Binding-site contacts:
Ligand atom N11 contacts residue LEU83 of chain 1.C at 4.2 Å.
Ligand atom O10 contacts residue MET80 of chain 1.C at 3.4 Å.
Ligand atom O22 contacts residue MET35 of chain 1.C at 3.8 Å.
Ligand atom C4 contacts residue PHE96 of chain 1.C at 3.9 Å (hydrophobic).
Ligand atom C16 contacts residue LEU216 of chain 1.C at 4.2 Å (hydrophobic).
Ligand atom O22 contacts residue LEU216 of chain 1.C at 3.7 Å.
Ligand atom C2 contacts residue LEU79 of chain 1.C at 3.8 Å (hydrophobic).
Ligand atom C5 contacts residue LEU38 of chain 1.C at 4.0 Å (hydrophobic).
Ligand atom O24 contacts residue LEU41 of chain 1.C at 4.0 Å.
Ligand atom C12 contacts residue PHE96 of chain 1.C at 4.1 Å (hydrophobic).
Ligand atom C3 contacts residue LEU83 of chain 1.C at 4.0 Å (hydrophobic).
Ligand atom C18 contacts residue LEU38 of chain 1.C at 4.0 Å (hydrophobic).
Ligand atom N11 contacts residue PHE96 of chain 1.C at 4.0 Å.
Ligand atom O22 contacts residue HIS215 of chain 1.C at 2.7 Å (h-bond).
Ligand atom O10 contacts residue PHE96 of chain 1.C at 4.0 Å.
Ligand atom O24 contacts residue LEU79 of chain 1.C at 4.1 Å.
Ligand atom C6 contacts residue LEU79 of chain 1.C at 4.2 Å (hydrophobic).
Ligand atom C6 contacts residue ALA42 of chain 1.C at 4.0 Å (hydrophobic).
Ligand atom C5 contacts residue ALA42 of chain 1.C at 4.1 Å (hydrophobic).
Ligand atom C3 contacts residue PHE96 of chain 1.C at 3.8 Å (hydrophobic).
Ligand atom C15 contacts residue GLY212 of chain 1.C at 4.0 Å.
Ligand atom O24 contacts residue ARG86 of chain 1.C at 3.4 Å (salt-bridge).
Ligand atom C6 contacts residue GLU45 of chain 1.C at 3.5 Å.
Ligand atom O22 contacts residue GLY212 of chain 1.C at 4.0 Å.
Ligand atom C2 contacts residue LEU83 of chain 1.C at 3.9 Å (hydrophobic).
Ligand atom C17 contacts residue LEU216 of chain 1.C at 4.1 Å (hydrophobic).
Ligand atom C1 contacts residue LEU41 of chain 1.C at 4.1 Å (hydrophobic).
Ligand atom O10 contacts residue LEU83 of chain 1.C at 3.3 Å.
Ligand atom C15 contacts residue HIS215 of chain 1.C at 4.1 Å.
Ligand atom O23 contacts residue MET80 of chain 1.C at 3.2 Å.
Ligand atom C1 contacts residue GLU45 of chain 1.C at 3.3 Å.
Ligand atom C16 contacts residue HIS215 of chain 1.C at 3.8 Å.
Ligand atom O23 contacts residue GLY212 of chain 1.C at 4.2 Å.
Ligand atom O24 contacts residue GLU45 of chain 1.C at 2.4 Å (salt-bridge).
Ligand atom C2 contacts residue PHE96 of chain 1.C at 4.1 Å (hydrophobic).
Ligand atom C1 contacts residue LEU79 of chain 1.C at 4.0 Å (hydrophobic).
Ligand atom N11 contacts residue MET80 of chain 1.C at 3.7 Å.
Ligand atom C6 contacts residue LEU41 of chain 1.C at 3.8 Å (hydrophobic).
Ligand atom O23 contacts residue ILE116 of chain 1.C at 3.6 Å.
Ligand atom N11 contacts residue LEU120 of chain 1.C at 4.1 Å.

A small-molecule ligand and the protein it binds are described below.
Small molecule (SMILES): Oc1ccc(-c2noc3cc(O)ccc23)c(O)c1

Sequence of chain 1.C:
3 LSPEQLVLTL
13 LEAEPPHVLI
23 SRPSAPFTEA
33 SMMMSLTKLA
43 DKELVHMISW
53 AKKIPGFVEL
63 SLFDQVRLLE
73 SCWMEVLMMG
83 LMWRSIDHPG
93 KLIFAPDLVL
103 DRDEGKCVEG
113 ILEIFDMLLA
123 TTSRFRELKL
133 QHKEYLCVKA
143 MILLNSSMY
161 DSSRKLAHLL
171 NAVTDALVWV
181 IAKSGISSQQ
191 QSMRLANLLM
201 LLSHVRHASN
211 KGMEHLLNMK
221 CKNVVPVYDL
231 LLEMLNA